Binding-site contacts:
Ligand atom N contacts residue VAL4 of chain 49.E at 4.3 Å.
Ligand atom CG1 contacts residue ALA2 of chain 49.E at 4.5 Å (hydrophobic).
Ligand atom N contacts residue ALA2 of chain 49.E at 2.8 Å (h-bond).
Ligand atom OE2 contacts residue VAL4 of chain 49.E at 3.7 Å.
Ligand atom CG contacts residue VAL4 of chain 49.E at 4.4 Å (hydrophobic).
Ligand atom C contacts residue GLN3 of chain 49.E at 3.9 Å.
Ligand atom OE1 contacts residue VAL4 of chain 49.E at 3.6 Å.
Ligand atom CA contacts residue VAL4 of chain 49.E at 4.1 Å (hydrophobic).
Ligand atom OG contacts residue GLN3 of chain 49.E at 3.3 Å (h-bond).
Ligand atom CG2 contacts residue SER5 of chain 49.E at 3.4 Å.
Ligand atom O contacts residue GLN3 of chain 49.E at 2.9 Å (h-bond).
Ligand atom CA contacts residue ALA2 of chain 49.E at 3.3 Å (hydrophobic).
Ligand atom N contacts residue VAL4 of chain 49.E at 3.1 Å (h-bond).
Ligand atom CB contacts residue GLN3 of chain 49.E at 4.0 Å.
Ligand atom CG2 contacts residue GLN3 of chain 49.E at 3.5 Å.
Ligand atom CB contacts residue VAL4 of chain 49.E at 4.4 Å (hydrophobic).
Ligand atom CA contacts residue VAL4 of chain 49.E at 3.3 Å (hydrophobic).
Ligand atom OE1 contacts residue ASN25 of chain 49.E at 4.2 Å.
Ligand atom CB contacts residue VAL4 of chain 49.E at 4.0 Å (hydrophobic).
Ligand atom CB contacts residue GLN3 of chain 49.E at 3.7 Å.
Ligand atom CG2 contacts residue VAL4 of chain 49.E at 3.4 Å (hydrophobic).
Ligand atom C contacts residue ALA2 of chain 49.E at 4.0 Å (hydrophobic).
Ligand atom CB contacts residue ALA2 of chain 49.E at 3.3 Å (hydrophobic).
Ligand atom CG2 contacts residue ALA2 of chain 49.E at 4.0 Å (hydrophobic).
Ligand atom N contacts residue GLN3 of chain 49.E at 4.5 Å.
Ligand atom C contacts residue VAL4 of chain 49.E at 4.0 Å (hydrophobic).
Ligand atom CG1 contacts residue GLN3 of chain 49.E at 3.3 Å.
Ligand atom C contacts residue VAL4 of chain 49.E at 3.5 Å (hydrophobic).
Ligand atom CA contacts residue ALA2 of chain 49.E at 3.9 Å (hydrophobic).
Ligand atom O contacts residue VAL4 of chain 49.E at 4.4 Å.
Ligand atom CB contacts residue ALA2 of chain 49.E at 4.4 Å (hydrophobic).
Ligand atom O contacts residue VAL4 of chain 49.E at 3.2 Å (h-bond).
Ligand atom CA contacts residue GLN3 of chain 49.E at 4.5 Å.
Ligand atom C contacts residue ALA2 of chain 49.E at 3.5 Å (hydrophobic).
Ligand atom O contacts residue ALA2 of chain 49.E at 4.0 Å.
Ligand atom CD contacts residue VAL4 of chain 49.E at 3.6 Å (hydrophobic).

Sequence of chain 49.E:
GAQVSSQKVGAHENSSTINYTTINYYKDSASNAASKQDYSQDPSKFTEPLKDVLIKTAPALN

A protein and the small-molecule ligand that binds it are described below.
Small molecule (SMILES): CC[C@H](C)[C@H](N)C(=O)N[C@@H](CO)C(=O)N[C@@H](CCC(=O)O)C(=O)N[C@H](C=O)C(C)C